Sequence of chain 1.A:
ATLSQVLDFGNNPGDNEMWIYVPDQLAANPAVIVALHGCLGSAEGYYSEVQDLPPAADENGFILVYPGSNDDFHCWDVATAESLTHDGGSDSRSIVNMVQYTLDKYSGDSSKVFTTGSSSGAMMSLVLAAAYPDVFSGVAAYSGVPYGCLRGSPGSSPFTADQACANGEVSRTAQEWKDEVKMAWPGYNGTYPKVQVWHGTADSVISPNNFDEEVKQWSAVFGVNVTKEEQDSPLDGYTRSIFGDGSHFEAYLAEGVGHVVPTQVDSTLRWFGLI

This small molecule binds to this protein.
Small molecule (SMILES): CC(=O)N[C@@H]1[C@@H](O)[C@H](O)[C@@H](CO)O[C@H]1O

Binding-site contacts:
Ligand atom C7 contacts residue GLY193 of chain 1.A at 3.9 Å.
Ligand atom C3 contacts residue GLY193 of chain 1.A at 4.5 Å.
Ligand atom C5 contacts residue ASN195 of chain 1.A at 3.7 Å.
Ligand atom C8 contacts residue GLY193 of chain 1.A at 3.8 Å.
Ligand atom O5 contacts residue ASN195 of chain 1.A at 2.4 Å (h-bond).
Ligand atom C1 contacts residue GLY193 of chain 1.A at 3.5 Å.
Ligand atom O7 contacts residue ASN195 of chain 1.A at 4.2 Å.
Ligand atom N2 contacts residue ASN195 of chain 1.A at 2.8 Å (h-bond).
Ligand atom C3 contacts residue ASN195 of chain 1.A at 3.8 Å.
Ligand atom C8 contacts residue TYR194 of chain 1.A at 4.2 Å (hydrophobic).
Ligand atom C2 contacts residue GLY193 of chain 1.A at 3.8 Å.
Ligand atom C2 contacts residue ASN195 of chain 1.A at 2.4 Å.
Ligand atom C4 contacts residue ASN195 of chain 1.A at 4.2 Å.
Ligand atom C8 contacts residue TRP191 of chain 1.A at 4.0 Å (hydrophobic).
Ligand atom C1 contacts residue ASN195 of chain 1.A at 1.4 Å.
Ligand atom N2 contacts residue GLY193 of chain 1.A at 3.0 Å (h-bond).
Ligand atom C7 contacts residue ASN195 of chain 1.A at 3.7 Å.